Binding-site contacts:
Ligand atom O4 contacts residue GLY15 of chain 1.A at 3.2 Å (h-bond).
Ligand atom C6 contacts residue ASP130 of chain 1.A at 3.8 Å.
Ligand atom C4 contacts residue GLY15 of chain 1.A at 3.4 Å.
Ligand atom O6 contacts residue ASP130 of chain 1.A at 3.0 Å (salt-bridge).
Ligand atom C5 contacts residue ASP130 of chain 1.A at 4.0 Å.
Ligand atom O6 contacts residue ASP133 of chain 1.A at 2.7 Å (salt-bridge).
Ligand atom C1 contacts residue ASP130 of chain 1.A at 3.8 Å.
Ligand atom C5 contacts residue VAL86 of chain 1.A at 3.8 Å (hydrophobic).
Ligand atom O5 contacts residue GLY129 of chain 1.A at 4.0 Å.
Ligand atom C4 contacts residue GLY14 of chain 1.A at 4.3 Å.
Ligand atom O2 contacts residue ASP130 of chain 1.A at 4.1 Å.
Ligand atom O3 contacts residue GLY14 of chain 1.A at 3.9 Å.
Ligand atom O5 contacts residue ASP130 of chain 1.A at 3.0 Å (salt-bridge).
Ligand atom O4 contacts residue ASP133 of chain 1.A at 2.7 Å (salt-bridge).
Ligand atom O4 contacts residue VAL86 of chain 1.A at 3.2 Å.
Ligand atom C6 contacts residue VAL88 of chain 1.A at 4.0 Å (hydrophobic).
Ligand atom C4 contacts residue ASP133 of chain 1.A at 3.4 Å.
Ligand atom C4 contacts residue VAL86 of chain 1.A at 4.0 Å (hydrophobic).
Ligand atom O6 contacts residue VAL88 of chain 1.A at 4.4 Å.
Ligand atom O6 contacts residue PHE131 of chain 1.A at 2.8 Å (h-bond).
Ligand atom C6 contacts residue VAL86 of chain 1.A at 3.7 Å (hydrophobic).
Ligand atom O6 contacts residue GLY129 of chain 1.A at 3.5 Å.
Ligand atom O1 contacts residue HEZ1 of chain 1.I at 3.7 Å.
Ligand atom O5 contacts residue PHE131 of chain 1.A at 4.4 Å.
Ligand atom C6 contacts residue ASP133 of chain 1.A at 3.5 Å.
Ligand atom C6 contacts residue PHE131 of chain 1.A at 3.6 Å (hydrophobic).
Ligand atom O4 contacts residue GLY14 of chain 1.A at 3.6 Å.
Ligand atom O2 contacts residue GLY15 of chain 1.A at 4.0 Å.
Ligand atom C5 contacts residue HEZ1 of chain 1.I at 4.3 Å.
Ligand atom O1 contacts residue ASP130 of chain 1.A at 4.5 Å.
Ligand atom O2 contacts residue GLY129 of chain 1.A at 3.6 Å.
Ligand atom C5 contacts residue ASP133 of chain 1.A at 4.1 Å.
Ligand atom O3 contacts residue GLY15 of chain 1.A at 2.8 Å (h-bond).
Ligand atom C3 contacts residue GLY15 of chain 1.A at 3.7 Å.

Sequence of chain 1.A:
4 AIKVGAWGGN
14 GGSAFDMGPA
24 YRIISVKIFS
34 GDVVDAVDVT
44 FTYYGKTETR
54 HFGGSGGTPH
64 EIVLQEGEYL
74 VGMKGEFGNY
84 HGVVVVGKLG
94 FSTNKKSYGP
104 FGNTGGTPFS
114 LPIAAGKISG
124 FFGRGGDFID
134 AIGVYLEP

The small molecule below binds the protein below.
Small molecule (SMILES): OC[C@H]1O[C@H](O)[C@@H](O)[C@@H](O)[C@@H]1O